Binding-site contacts:
Ligand atom C contacts residue THR29 of chain 1.B at 2.8 Å.
Ligand atom N contacts residue ILE7 of chain 1.A at 1.4 Å.
Ligand atom CB contacts residue ILE7 of chain 1.A at 3.2 Å (hydrophobic).
Ligand atom CA contacts residue CYS30 of chain 1.B at 3.8 Å (hydrophobic).
Ligand atom N contacts residue SER188 of chain 1.B at 2.4 Å (h-bond).
Ligand atom CA contacts residue GLY186 of chain 1.B at 3.9 Å.
Ligand atom N contacts residue HIS45 of chain 1.B at 4.2 Å.
Ligand atom CB contacts residue SER188 of chain 1.B at 3.4 Å.
Ligand atom N contacts residue GLY186 of chain 1.B at 2.9 Å (h-bond).
Ligand atom C contacts residue CYS30 of chain 1.B at 3.7 Å (hydrophobic).
Ligand atom C contacts residue ILE7 of chain 1.A at 3.8 Å (hydrophobic).
Ligand atom CB contacts residue HIS45 of chain 1.B at 3.2 Å.
Ligand atom C contacts residue GLY186 of chain 1.B at 3.6 Å.
Ligand atom C contacts residue SER188 of chain 1.B at 4.3 Å.
Ligand atom CA contacts residue SER188 of chain 1.B at 2.9 Å.
Ligand atom O contacts residue GLY186 of chain 1.B at 3.7 Å.
Ligand atom O contacts residue ILE7 of chain 1.A at 4.5 Å.
Ligand atom O contacts residue THR29 of chain 1.B at 3.4 Å (h-bond).
Ligand atom N contacts residue THR29 of chain 1.B at 4.5 Å.
Ligand atom CA contacts residue ILE7 of chain 1.A at 2.5 Å (hydrophobic).
Ligand atom N contacts residue ASP187 of chain 1.B at 4.2 Å.
Ligand atom N contacts residue GLN185 of chain 1.B at 3.6 Å.
Ligand atom CA contacts residue THR29 of chain 1.B at 4.0 Å.
Ligand atom CA contacts residue HIS45 of chain 1.B at 3.6 Å.

Sequence of chain 1.B:
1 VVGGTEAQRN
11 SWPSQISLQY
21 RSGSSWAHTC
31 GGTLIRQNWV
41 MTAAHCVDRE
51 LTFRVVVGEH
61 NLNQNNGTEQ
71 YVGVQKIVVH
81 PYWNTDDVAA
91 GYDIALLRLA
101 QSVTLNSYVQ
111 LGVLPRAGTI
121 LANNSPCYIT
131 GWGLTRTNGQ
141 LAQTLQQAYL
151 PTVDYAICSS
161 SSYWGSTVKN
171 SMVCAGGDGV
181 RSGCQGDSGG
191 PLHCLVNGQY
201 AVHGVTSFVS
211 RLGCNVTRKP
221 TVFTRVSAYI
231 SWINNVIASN

A protein and the small-molecule ligand that binds it are described below.
Small molecule (SMILES): N[C@@H](CCCC[NH3+])C(=O)O